Binding-site contacts:
Ligand atom N contacts residue ILE34 of chain 2.A at 3.4 Å (h-bond).
Ligand atom CA contacts residue PRO33 of chain 2.A at 4.2 Å (hydrophobic).
Ligand atom O contacts residue PRO33 of chain 2.A at 3.9 Å.
Ligand atom C contacts residue PRO33 of chain 2.A at 4.5 Å (hydrophobic).
Ligand atom CA contacts residue ARG32 of chain 2.A at 4.0 Å.
Ligand atom N contacts residue PRO33 of chain 2.A at 3.5 Å.
Ligand atom CA contacts residue ILE34 of chain 2.A at 4.1 Å (hydrophobic).

The small molecule below binds the protein below.
Small molecule (SMILES): NCC(=O)O

Sequence of chain 2.A:
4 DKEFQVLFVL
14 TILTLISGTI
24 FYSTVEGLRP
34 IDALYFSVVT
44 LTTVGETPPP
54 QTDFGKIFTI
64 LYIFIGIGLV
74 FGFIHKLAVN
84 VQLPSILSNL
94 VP